Sequence of chain 1.C:
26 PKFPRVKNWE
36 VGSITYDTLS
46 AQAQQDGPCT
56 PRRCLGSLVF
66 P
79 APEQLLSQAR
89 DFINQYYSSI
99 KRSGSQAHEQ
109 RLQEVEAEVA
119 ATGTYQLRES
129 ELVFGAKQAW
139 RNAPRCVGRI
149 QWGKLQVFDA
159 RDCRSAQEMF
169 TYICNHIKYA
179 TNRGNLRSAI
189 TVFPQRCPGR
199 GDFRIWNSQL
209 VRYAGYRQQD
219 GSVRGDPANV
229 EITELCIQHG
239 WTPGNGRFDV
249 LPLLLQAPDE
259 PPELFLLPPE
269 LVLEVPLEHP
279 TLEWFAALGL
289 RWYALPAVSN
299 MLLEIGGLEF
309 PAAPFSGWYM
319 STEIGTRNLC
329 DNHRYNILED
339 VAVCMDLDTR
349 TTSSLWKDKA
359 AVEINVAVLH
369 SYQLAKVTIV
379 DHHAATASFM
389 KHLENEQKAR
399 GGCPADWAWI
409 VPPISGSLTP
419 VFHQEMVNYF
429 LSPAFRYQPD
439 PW

A protein and the small-molecule ligand that binds it are described below.
Small molecule (SMILES): Cc1cc(N)nc2cc(-c3ccc4c(c3)CN(C)CCO4)ccc12

Binding-site contacts:
Ligand atom N30 contacts residue H4B1 of chain 1.BA at 3.6 Å.
Ligand atom C09 contacts residue GLU321 of chain 1.C at 3.4 Å.
Ligand atom C32 contacts residue HEM1 of chain 1.AA at 3.9 Å.
Ligand atom C11 contacts residue HEM1 of chain 1.AA at 3.1 Å.
Ligand atom N01 contacts residue HEM1 of chain 1.AA at 3.7 Å.
Ligand atom C06 contacts residue PHE313 of chain 1.C at 4.0 Å (hydrophobic).
Ligand atom C08 contacts residue HEM1 of chain 1.AA at 3.6 Å.
Ligand atom C24 contacts residue HEM1 of chain 1.AA at 3.3 Å.
Ligand atom N02 contacts residue TYR317 of chain 1.C at 3.7 Å.
Ligand atom C23 contacts residue HEM1 of chain 1.AA at 3.0 Å.
Ligand atom C09 contacts residue HEM1 of chain 1.AA at 3.3 Å.
Ligand atom N02 contacts residue PRO294 of chain 1.C at 3.8 Å.
Ligand atom N02 contacts residue HEM1 of chain 1.AA at 3.5 Å.
Ligand atom C07 contacts residue VAL296 of chain 1.C at 3.3 Å (hydrophobic).
Ligand atom N02 contacts residue TRP316 of chain 1.C at 2.8 Å (h-bond).
Ligand atom C04 contacts residue HEM1 of chain 1.AA at 3.7 Å.
Ligand atom C03 contacts residue HEM1 of chain 1.AA at 3.2 Å.
Ligand atom C02 contacts residue PRO294 of chain 1.C at 4.0 Å (hydrophobic).
Ligand atom O27 contacts residue TRP407 of chain 1.C at 4.0 Å.
Ligand atom C06 contacts residue HEM1 of chain 1.AA at 3.6 Å.
Ligand atom C22 contacts residue HEM1 of chain 1.AA at 3.0 Å.
Ligand atom C10 contacts residue HEM1 of chain 1.AA at 3.7 Å.
Ligand atom C11 contacts residue PHE313 of chain 1.C at 3.7 Å (hydrophobic).
Ligand atom C02 contacts residue GLU321 of chain 1.C at 3.4 Å.
Ligand atom C29 contacts residue H4B1 of chain 1.BA at 3.8 Å.
Ligand atom C05 contacts residue HEM1 of chain 1.AA at 3.8 Å.
Ligand atom C25 contacts residue HEM1 of chain 1.AA at 3.0 Å.
Ligand atom C07 contacts residue HEM1 of chain 1.AA at 3.8 Å.
Ligand atom C26 contacts residue HEM1 of chain 1.AA at 3.2 Å.
Ligand atom C31 contacts residue HEM1 of chain 1.AA at 3.4 Å.
Ligand atom C02 contacts residue HEM1 of chain 1.AA at 3.5 Å.
Ligand atom C10 contacts residue GLU321 of chain 1.C at 3.4 Å.
Ligand atom C02 contacts residue TRP316 of chain 1.C at 3.9 Å (hydrophobic).
Ligand atom N01 contacts residue GLU321 of chain 1.C at 2.6 Å (salt-bridge).
Ligand atom C21 contacts residue HEM1 of chain 1.AA at 3.5 Å.
Ligand atom C06 contacts residue VAL296 of chain 1.C at 3.5 Å (hydrophobic).
Ligand atom N30 contacts residue HEM1 of chain 1.AA at 3.2 Å (h-bond).
Ligand atom C23 contacts residue TRP407 of chain 1.C at 3.7 Å (hydrophobic).
Ligand atom N02 contacts residue GLU321 of chain 1.C at 2.7 Å (salt-bridge).
Ligand atom O27 contacts residue HEM1 of chain 1.AA at 3.9 Å.